A protein and the small-molecule ligand that binds it are described below.
Small molecule (SMILES): CC(=O)N[C@H]1[C@H](O[C@H]2[C@H](O)[C@@H](NC(C)=O)CO[C@@H]2CO)O[C@H](CO)[C@@H](O)[C@@H]1O

Binding-site contacts:
Ligand atom C1 contacts residue ASN1130 of chain 1.B at 1.4 Å.
Ligand atom O7 contacts residue ASN1130 of chain 1.B at 3.5 Å (h-bond).
Ligand atom O5 contacts residue ASN1130 of chain 1.B at 2.3 Å (h-bond).
Ligand atom C3 contacts residue ASN1130 of chain 1.B at 3.8 Å.
Ligand atom N2 contacts residue ASN1130 of chain 1.B at 2.9 Å (h-bond).
Ligand atom C5 contacts residue ASN1130 of chain 1.B at 3.6 Å.
Ligand atom C7 contacts residue ASN1130 of chain 1.B at 3.4 Å.
Ligand atom C2 contacts residue ASN1130 of chain 1.B at 2.5 Å.
Ligand atom C4 contacts residue ASN1130 of chain 1.B at 4.2 Å.

Sequence of chain 1.B:
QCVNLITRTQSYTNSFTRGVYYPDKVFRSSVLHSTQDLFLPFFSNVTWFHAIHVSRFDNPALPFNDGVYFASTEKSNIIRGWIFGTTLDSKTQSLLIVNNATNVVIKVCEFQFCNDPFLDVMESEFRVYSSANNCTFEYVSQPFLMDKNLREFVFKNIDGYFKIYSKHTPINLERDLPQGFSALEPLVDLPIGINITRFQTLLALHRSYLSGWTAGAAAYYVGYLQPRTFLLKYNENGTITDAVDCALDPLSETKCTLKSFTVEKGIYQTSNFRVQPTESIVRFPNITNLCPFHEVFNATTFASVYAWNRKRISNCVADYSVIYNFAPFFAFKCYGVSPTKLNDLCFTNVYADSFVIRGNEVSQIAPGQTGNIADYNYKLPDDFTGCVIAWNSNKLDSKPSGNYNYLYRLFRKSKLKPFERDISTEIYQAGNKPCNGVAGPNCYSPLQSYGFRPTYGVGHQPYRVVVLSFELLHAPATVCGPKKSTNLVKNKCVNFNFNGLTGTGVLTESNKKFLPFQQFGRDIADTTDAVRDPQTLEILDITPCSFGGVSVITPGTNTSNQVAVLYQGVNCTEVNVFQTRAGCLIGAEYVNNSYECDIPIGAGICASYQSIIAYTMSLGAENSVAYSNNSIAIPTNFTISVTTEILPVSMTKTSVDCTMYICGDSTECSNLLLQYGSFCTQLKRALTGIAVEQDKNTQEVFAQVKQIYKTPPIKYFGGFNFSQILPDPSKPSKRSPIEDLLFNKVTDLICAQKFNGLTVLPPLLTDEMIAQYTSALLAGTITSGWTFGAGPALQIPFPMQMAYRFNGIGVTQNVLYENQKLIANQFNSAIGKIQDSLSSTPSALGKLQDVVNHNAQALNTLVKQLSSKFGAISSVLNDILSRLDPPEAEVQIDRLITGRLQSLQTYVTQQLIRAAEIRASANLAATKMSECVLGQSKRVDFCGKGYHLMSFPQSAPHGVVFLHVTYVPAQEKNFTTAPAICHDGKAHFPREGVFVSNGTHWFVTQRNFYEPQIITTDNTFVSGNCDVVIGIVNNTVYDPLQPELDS